The protein below binds the small molecule below.
Small molecule (SMILES): CN(C)c1ccc2nc3ccc(N(C)C)cc3[s+]c2c1

Binding-site contacts:
Ligand atom N15 contacts residue TYR70 of chain 1.A at 3.9 Å.
Ligand atom C14 contacts residue PHE331 of chain 1.A at 3.5 Å (hydrophobic).
Ligand atom C14 contacts residue PHE330 of chain 1.A at 4.2 Å (hydrophobic).
Ligand atom C13 contacts residue PHE330 of chain 1.A at 3.3 Å (hydrophobic).
Ligand atom C19 contacts residue PHE330 of chain 1.A at 3.4 Å (hydrophobic).
Ligand atom S3 contacts residue TYR70 of chain 1.A at 4.1 Å.
Ligand atom C2 contacts residue TYR334 of chain 1.A at 3.8 Å (hydrophobic).
Ligand atom S3 contacts residue TYR334 of chain 1.A at 3.7 Å.
Ligand atom C2 contacts residue TYR121 of chain 1.A at 3.1 Å (hydrophobic).
Ligand atom C11 contacts residue ASP72 of chain 1.A at 4.3 Å.
Ligand atom C19 contacts residue TRP84 of chain 1.A at 3.8 Å (hydrophobic).
Ligand atom C4 contacts residue TYR334 of chain 1.A at 4.0 Å (hydrophobic).
Ligand atom C7 contacts residue TYR70 of chain 1.A at 3.7 Å (hydrophobic).
Ligand atom C1 contacts residue TYR121 of chain 1.A at 3.5 Å (hydrophobic).
Ligand atom C13 contacts residue TYR121 of chain 1.A at 4.1 Å (hydrophobic).
Ligand atom C11 contacts residue TYR334 of chain 1.A at 4.0 Å (hydrophobic).
Ligand atom C19 contacts residue ASP72 of chain 1.A at 4.0 Å.
Ligand atom C10 contacts residue TRP279 of chain 1.A at 3.9 Å (hydrophobic).
Ligand atom S3 contacts residue TYR121 of chain 1.A at 3.5 Å (h-bond).
Ligand atom C13 contacts residue PHE331 of chain 1.A at 3.9 Å (hydrophobic).
Ligand atom C4 contacts residue TYR121 of chain 1.A at 4.2 Å (hydrophobic).
Ligand atom N6 contacts residue TYR121 of chain 1.A at 4.1 Å.
Ligand atom C4 contacts residue TRP279 of chain 1.A at 4.2 Å (hydrophobic).
Ligand atom N15 contacts residue TRP279 of chain 1.A at 3.7 Å.
Ligand atom C8 contacts residue TRP279 of chain 1.A at 3.8 Å (hydrophobic).
Ligand atom C16 contacts residue TRP279 of chain 1.A at 3.7 Å (hydrophobic).
Ligand atom C17 contacts residue TRP279 of chain 1.A at 3.6 Å (hydrophobic).
Ligand atom C14 contacts residue TYR121 of chain 1.A at 4.0 Å (hydrophobic).
Ligand atom C12 contacts residue PHE330 of chain 1.A at 3.2 Å (hydrophobic).
Ligand atom C16 contacts residue TYR70 of chain 1.A at 2.7 Å (hydrophobic).
Ligand atom C7 contacts residue TRP279 of chain 1.A at 3.9 Å (hydrophobic).
Ligand atom C5 contacts residue TRP279 of chain 1.A at 4.2 Å (hydrophobic).
Ligand atom C11 contacts residue PHE330 of chain 1.A at 4.0 Å (hydrophobic).
Ligand atom C9 contacts residue TRP279 of chain 1.A at 3.9 Å (hydrophobic).
Ligand atom C20 contacts residue PHE330 of chain 1.A at 2.8 Å (hydrophobic).
Ligand atom C4 contacts residue TYR70 of chain 1.A at 4.3 Å (hydrophobic).
Ligand atom C11 contacts residue TYR121 of chain 1.A at 3.3 Å (hydrophobic).
Ligand atom N18 contacts residue PHE330 of chain 1.A at 2.8 Å.
Ligand atom C1 contacts residue TYR334 of chain 1.A at 4.2 Å (hydrophobic).
Ligand atom C12 contacts residue TYR121 of chain 1.A at 3.9 Å (hydrophobic).

Sequence of chain 1.A:
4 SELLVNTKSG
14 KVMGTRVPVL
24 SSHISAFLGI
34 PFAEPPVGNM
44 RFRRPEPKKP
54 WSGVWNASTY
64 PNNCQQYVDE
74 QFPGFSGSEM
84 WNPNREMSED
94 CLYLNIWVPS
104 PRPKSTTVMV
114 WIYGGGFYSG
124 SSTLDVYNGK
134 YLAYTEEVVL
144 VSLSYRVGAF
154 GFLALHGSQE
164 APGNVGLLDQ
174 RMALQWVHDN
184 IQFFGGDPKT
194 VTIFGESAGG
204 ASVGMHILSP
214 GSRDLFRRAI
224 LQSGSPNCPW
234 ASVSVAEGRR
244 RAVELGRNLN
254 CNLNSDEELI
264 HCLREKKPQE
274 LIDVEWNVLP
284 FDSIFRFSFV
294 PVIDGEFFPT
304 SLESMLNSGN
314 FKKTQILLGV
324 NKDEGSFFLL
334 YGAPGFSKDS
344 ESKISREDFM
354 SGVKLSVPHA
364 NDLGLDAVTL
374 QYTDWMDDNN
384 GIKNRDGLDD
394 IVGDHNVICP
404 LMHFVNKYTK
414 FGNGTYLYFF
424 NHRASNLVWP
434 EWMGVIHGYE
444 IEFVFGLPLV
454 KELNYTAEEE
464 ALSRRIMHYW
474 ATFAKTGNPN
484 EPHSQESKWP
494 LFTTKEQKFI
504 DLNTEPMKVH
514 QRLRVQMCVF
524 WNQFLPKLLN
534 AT